Sequence of chain 1.A:
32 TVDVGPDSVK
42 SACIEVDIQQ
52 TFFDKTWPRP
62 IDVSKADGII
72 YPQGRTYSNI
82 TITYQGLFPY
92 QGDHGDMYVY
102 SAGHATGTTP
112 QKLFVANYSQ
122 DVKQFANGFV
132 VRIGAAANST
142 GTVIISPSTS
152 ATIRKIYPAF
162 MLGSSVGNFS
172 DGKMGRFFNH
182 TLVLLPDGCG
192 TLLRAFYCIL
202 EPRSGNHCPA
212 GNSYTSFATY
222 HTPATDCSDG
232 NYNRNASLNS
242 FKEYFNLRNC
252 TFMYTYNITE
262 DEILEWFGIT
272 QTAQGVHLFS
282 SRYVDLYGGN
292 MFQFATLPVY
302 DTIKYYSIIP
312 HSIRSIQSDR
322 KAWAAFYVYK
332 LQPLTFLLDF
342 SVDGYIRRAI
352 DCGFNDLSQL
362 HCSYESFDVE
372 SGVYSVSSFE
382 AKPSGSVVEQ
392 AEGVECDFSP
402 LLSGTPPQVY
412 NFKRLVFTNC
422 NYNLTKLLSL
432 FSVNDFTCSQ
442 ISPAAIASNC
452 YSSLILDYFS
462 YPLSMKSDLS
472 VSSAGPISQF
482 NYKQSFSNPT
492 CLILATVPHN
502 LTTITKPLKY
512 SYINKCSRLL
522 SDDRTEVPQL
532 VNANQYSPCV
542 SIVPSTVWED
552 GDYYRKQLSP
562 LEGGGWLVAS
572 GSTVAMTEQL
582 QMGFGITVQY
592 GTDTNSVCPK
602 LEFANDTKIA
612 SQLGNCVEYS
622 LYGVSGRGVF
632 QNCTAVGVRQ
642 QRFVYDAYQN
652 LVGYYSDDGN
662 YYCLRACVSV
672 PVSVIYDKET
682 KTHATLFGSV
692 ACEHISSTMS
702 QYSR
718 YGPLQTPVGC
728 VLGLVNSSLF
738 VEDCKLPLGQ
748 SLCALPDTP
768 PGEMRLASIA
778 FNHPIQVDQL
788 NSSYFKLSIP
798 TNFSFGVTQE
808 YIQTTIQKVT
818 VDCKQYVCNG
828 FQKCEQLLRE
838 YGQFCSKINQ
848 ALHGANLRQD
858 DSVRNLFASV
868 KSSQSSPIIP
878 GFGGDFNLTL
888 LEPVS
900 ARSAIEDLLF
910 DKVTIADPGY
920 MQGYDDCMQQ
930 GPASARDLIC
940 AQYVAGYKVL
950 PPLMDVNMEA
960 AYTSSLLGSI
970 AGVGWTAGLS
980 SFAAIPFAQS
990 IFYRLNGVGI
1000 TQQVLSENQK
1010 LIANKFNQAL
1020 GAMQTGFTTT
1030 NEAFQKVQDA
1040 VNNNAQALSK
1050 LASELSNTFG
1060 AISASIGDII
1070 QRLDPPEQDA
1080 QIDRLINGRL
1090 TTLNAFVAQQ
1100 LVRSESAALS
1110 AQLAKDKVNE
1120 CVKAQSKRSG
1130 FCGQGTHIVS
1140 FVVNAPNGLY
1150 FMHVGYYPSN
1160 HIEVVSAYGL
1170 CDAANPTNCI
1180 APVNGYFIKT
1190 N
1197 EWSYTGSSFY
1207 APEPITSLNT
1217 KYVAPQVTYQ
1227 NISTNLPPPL

A protein and the small-molecule ligand that binds it are described below.
Small molecule (SMILES): CC(=O)N[C@H]1[C@H](O[C@H]2[C@H](O)[C@@H](NC(C)=O)CO[C@@H]2CO)O[C@H](CO)[C@@H](O)[C@@H]1O

Binding-site contacts:
Ligand atom N2 contacts residue ASN884 of chain 1.A at 2.8 Å (h-bond).
Ligand atom C8 contacts residue ASN884 of chain 1.A at 4.5 Å.
Ligand atom C3 contacts residue ASN884 of chain 1.A at 3.6 Å.
Ligand atom O6 contacts residue GLN1023 of chain 1.A at 4.3 Å.
Ligand atom C1 contacts residue ASN884 of chain 1.A at 1.4 Å.
Ligand atom C1 contacts residue THR886 of chain 1.A at 3.8 Å.
Ligand atom C7 contacts residue ASN884 of chain 1.A at 3.4 Å.
Ligand atom O7 contacts residue ASN884 of chain 1.A at 3.7 Å.
Ligand atom C5 contacts residue THR886 of chain 1.A at 3.7 Å.
Ligand atom O5 contacts residue THR886 of chain 1.A at 3.7 Å.
Ligand atom C2 contacts residue ASN884 of chain 1.A at 2.3 Å.
Ligand atom C6 contacts residue THR886 of chain 1.A at 4.2 Å.
Ligand atom C5 contacts residue ASN884 of chain 1.A at 3.7 Å.
Ligand atom C4 contacts residue ASN884 of chain 1.A at 4.1 Å.
Ligand atom O5 contacts residue ASN884 of chain 1.A at 2.4 Å (h-bond).